The small molecule below binds the protein below.
Small molecule (SMILES): Nc1ccn([C@@H]2O[C@H](CO[P](=O)(O)O[C@H]3[C@@H](O)[C@H](n4cnc5c(=O)[nH]c(N)nc54)O[C@@H]3COP(=O)=O)[C@@H](O[P](=O)(O)OC[C@H]3O[C@@H](n4cnc5c(=O)[nH]c(N)nc54)[C@H](O)[C@@H]3O[P](=O)(O)OC[C@H]3O[C@@H](n4cnc5c(=O)[nH]c(N)nc54)[C@H](O)[C@@H]3O[P](=O)(O)OC[C@H]3O[C@@H](n4cnc5c(=O)[nH]c(N)nc54)[C@H](O)[C@@H]3O[P](=O)(O)OC[C@H]3O[C@@H](n4ccc(N)nc4=O)[C@H](O)[C@@H]3O[P](=O)(O)OC[C@H]3O[C@@H](n4cnc5c4NC=NC5N)[C@H](O)[C@@H]3O[P](=O)(O)OC[C@H]3O[C@@H](n4cnc5c(=O)[nH]c(N)nc54)[C@H](O)[C@@H]3O)[C@H]2O)c(=O)n1

Binding-site contacts:
Ligand atom N2 contacts residue DC14 of chain 1.E at 3.1 Å (h-bond).
Ligand atom N1 contacts residue DC10 of chain 1.E at 2.6 Å (h-bond).
Ligand atom C4 contacts residue DG13 of chain 1.E at 3.2 Å.
Ligand atom N3 contacts residue DG13 of chain 1.E at 3.1 Å (h-bond).
Ligand atom O6 contacts residue DC7 of chain 1.E at 3.0 Å (h-bond).
Ligand atom O6 contacts residue DG9 of chain 1.E at 2.7 Å (h-bond).
Ligand atom N2 contacts residue DC12 of chain 1.E at 3.0 Å (h-bond).
Ligand atom C2 contacts residue DC10 of chain 1.E at 3.0 Å.
Ligand atom N3 contacts residue DG13 of chain 1.E at 3.0 Å (h-bond).
Ligand atom O4' contacts residue LYS699 of chain 1.B at 3.4 Å (salt-bridge).
Ligand atom O6 contacts residue DC12 of chain 1.E at 3.0 Å (h-bond).
Ligand atom C6 contacts residue DC10 of chain 1.E at 3.2 Å.
Ligand atom O6 contacts residue DC10 of chain 1.E at 2.9 Å (h-bond).
Ligand atom N1 contacts residue DC14 of chain 1.E at 3.0 Å (h-bond).
Ligand atom O2 contacts residue DG13 of chain 1.E at 3.0 Å (h-bond).
Ligand atom OP1 contacts residue LYS784 of chain 1.B at 2.7 Å (salt-bridge).
Ligand atom O6 contacts residue DC14 of chain 1.E at 2.9 Å (h-bond).
Ligand atom N2 contacts residue DC7 of chain 1.E at 3.1 Å (h-bond).
Ligand atom O2 contacts residue DG9 of chain 1.E at 3.0 Å (h-bond).
Ligand atom C2 contacts residue DT8 of chain 1.E at 3.4 Å.
Ligand atom N3 contacts residue DG9 of chain 1.E at 3.0 Å (h-bond).
Ligand atom N1 contacts residue DC11 of chain 1.E at 3.1 Å (h-bond).
Ligand atom C2 contacts residue DC11 of chain 1.E at 3.1 Å.
Ligand atom N2 contacts residue DC11 of chain 1.E at 2.8 Å (h-bond).
Ligand atom N6 contacts residue DT8 of chain 1.E at 3.0 Å (h-bond).
Ligand atom N3 contacts residue DC12 of chain 1.E at 3.4 Å (h-bond).
Ligand atom OP1 contacts residue GLY722 of chain 1.B at 2.8 Å (h-bond).
Ligand atom N4 contacts residue DG13 of chain 1.E at 3.2 Å (h-bond).
Ligand atom N2 contacts residue DC10 of chain 1.E at 2.7 Å (h-bond).
Ligand atom OP1 contacts residue MET783 of chain 1.B at 3.0 Å.
Ligand atom N1 contacts residue DC12 of chain 1.E at 2.9 Å (h-bond).
Ligand atom N2 contacts residue DG13 of chain 1.E at 3.2 Å (h-bond).
Ligand atom C5' contacts residue MET783 of chain 1.B at 3.4 Å (hydrophobic).
Ligand atom N1 contacts residue DT8 of chain 1.E at 3.0 Å (h-bond).
Ligand atom O2' contacts residue LYS699 of chain 1.B at 2.7 Å (salt-bridge).
Ligand atom OP2 contacts residue LYS784 of chain 1.B at 2.9 Å (salt-bridge).
Ligand atom C6 contacts residue DT8 of chain 1.E at 3.4 Å.
Ligand atom N3 contacts residue DC11 of chain 1.E at 3.3 Å (h-bond).
Ligand atom C2 contacts residue DG13 of chain 1.E at 3.3 Å.
Ligand atom N1 contacts residue DC7 of chain 1.E at 3.2 Å (h-bond).

Sequence of chain 1.B:
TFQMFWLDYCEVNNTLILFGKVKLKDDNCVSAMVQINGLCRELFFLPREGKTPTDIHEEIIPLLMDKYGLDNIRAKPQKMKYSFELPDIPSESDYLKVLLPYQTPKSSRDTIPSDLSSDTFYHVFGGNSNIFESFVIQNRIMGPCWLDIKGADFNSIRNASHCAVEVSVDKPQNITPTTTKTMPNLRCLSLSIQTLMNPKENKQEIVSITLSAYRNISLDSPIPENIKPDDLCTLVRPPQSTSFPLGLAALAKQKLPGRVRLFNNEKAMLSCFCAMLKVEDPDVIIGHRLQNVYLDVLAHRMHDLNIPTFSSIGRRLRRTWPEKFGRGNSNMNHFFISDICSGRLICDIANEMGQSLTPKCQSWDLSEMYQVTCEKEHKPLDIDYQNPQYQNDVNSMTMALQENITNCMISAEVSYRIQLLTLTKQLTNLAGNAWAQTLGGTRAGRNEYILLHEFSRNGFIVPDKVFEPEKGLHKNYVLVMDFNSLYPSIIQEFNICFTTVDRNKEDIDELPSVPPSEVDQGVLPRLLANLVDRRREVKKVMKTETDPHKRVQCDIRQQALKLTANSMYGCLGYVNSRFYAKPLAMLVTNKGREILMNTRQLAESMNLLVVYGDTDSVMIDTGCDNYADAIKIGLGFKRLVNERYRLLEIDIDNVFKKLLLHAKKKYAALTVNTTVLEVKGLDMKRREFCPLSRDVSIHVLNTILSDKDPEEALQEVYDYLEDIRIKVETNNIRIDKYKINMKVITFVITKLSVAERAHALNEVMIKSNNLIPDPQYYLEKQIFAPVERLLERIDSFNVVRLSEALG